Sequence of chain 1.A:
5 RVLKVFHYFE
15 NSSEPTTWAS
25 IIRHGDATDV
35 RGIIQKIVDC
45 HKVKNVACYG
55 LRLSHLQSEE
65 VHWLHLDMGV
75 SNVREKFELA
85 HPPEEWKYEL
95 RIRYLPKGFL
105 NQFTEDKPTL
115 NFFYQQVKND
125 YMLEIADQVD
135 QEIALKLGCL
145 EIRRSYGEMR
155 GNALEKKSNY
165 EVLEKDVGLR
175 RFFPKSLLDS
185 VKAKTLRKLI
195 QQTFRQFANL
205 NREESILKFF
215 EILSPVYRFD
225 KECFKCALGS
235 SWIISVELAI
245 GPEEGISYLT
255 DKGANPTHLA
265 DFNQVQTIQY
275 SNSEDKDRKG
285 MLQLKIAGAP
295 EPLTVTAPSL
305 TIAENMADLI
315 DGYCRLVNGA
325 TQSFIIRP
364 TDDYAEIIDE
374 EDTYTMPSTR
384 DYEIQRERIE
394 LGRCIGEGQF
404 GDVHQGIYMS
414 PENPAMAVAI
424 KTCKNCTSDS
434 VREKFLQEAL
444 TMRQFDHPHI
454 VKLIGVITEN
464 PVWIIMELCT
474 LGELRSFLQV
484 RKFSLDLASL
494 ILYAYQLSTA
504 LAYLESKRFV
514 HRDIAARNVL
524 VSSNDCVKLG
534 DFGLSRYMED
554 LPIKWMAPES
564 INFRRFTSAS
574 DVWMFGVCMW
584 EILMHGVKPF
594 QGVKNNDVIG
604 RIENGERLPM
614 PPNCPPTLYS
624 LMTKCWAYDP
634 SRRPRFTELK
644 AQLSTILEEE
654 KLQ

The small molecule below binds the protein below.
Small molecule (SMILES): CN[C@@H]1C[C@H]2O[C@@](C)([C@@H]1OC)n1c3ccccc3c3c4c(c5c6c(n2c5c31)CCCC6)C(=O)NC4

Binding-site contacts:
Ligand atom CAZ contacts residue LEU523 of chain 1.A at 3.7 Å (hydrophobic).
Ligand atom CAK contacts residue ILE398 of chain 1.A at 3.7 Å (hydrophobic).
Ligand atom CAL contacts residue ILE398 of chain 1.A at 3.5 Å (hydrophobic).
Ligand atom OAD contacts residue LEU523 of chain 1.A at 3.9 Å.
Ligand atom CAW contacts residue LEU523 of chain 1.A at 3.5 Å (hydrophobic).
Ligand atom NAO contacts residue GLU476 of chain 1.A at 3.3 Å (salt-bridge).
Ligand atom CAN contacts residue GLU476 of chain 1.A at 3.3 Å.
Ligand atom CAU contacts residue LEU523 of chain 1.A at 3.6 Å (hydrophobic).
Ligand atom CAC contacts residue VAL406 of chain 1.A at 3.8 Å (hydrophobic).
Ligand atom CAI contacts residue GLY475 of chain 1.A at 3.3 Å.
Ligand atom CAF contacts residue LYS424 of chain 1.A at 3.4 Å.
Ligand atom CAK contacts residue CYS472 of chain 1.A at 3.7 Å (hydrophobic).
Ligand atom CAA contacts residue ARG520 of chain 1.A at 3.4 Å.
Ligand atom NAP contacts residue LEU523 of chain 1.A at 3.6 Å.
Ligand atom CAE contacts residue ASP534 of chain 1.A at 3.6 Å.
Ligand atom CAE contacts residue LYS424 of chain 1.A at 3.7 Å.
Ligand atom CAM contacts residue LEU523 of chain 1.A at 3.8 Å (hydrophobic).
Ligand atom CAV contacts residue ILE398 of chain 1.A at 3.9 Å (hydrophobic).
Ligand atom CAI contacts residue CYS472 of chain 1.A at 3.7 Å (hydrophobic).
Ligand atom CAB contacts residue LEU523 of chain 1.A at 3.7 Å (hydrophobic).
Ligand atom CBE contacts residue GLY399 of chain 1.A at 3.7 Å.
Ligand atom NAP contacts residue ALA422 of chain 1.A at 3.3 Å.
Ligand atom CAS contacts residue ALA422 of chain 1.A at 3.6 Å (hydrophobic).
Ligand atom NBH contacts residue VAL406 of chain 1.A at 3.8 Å.
Ligand atom OAR contacts residue GLY399 of chain 1.A at 3.2 Å.
Ligand atom CBD contacts residue GLU476 of chain 1.A at 3.9 Å.
Ligand atom CBB contacts residue LEU523 of chain 1.A at 3.9 Å (hydrophobic).
Ligand atom CAM contacts residue ALA422 of chain 1.A at 3.8 Å (hydrophobic).
Ligand atom CBE contacts residue ILE398 of chain 1.A at 3.8 Å (hydrophobic).
Ligand atom OAD contacts residue LEU471 of chain 1.A at 3.5 Å.
Ligand atom CAT contacts residue ILE398 of chain 1.A at 3.7 Å (hydrophobic).
Ligand atom CAY contacts residue VAL406 of chain 1.A at 3.7 Å (hydrophobic).
Ligand atom CAS contacts residue GLU470 of chain 1.A at 3.8 Å.
Ligand atom CAF contacts residue ASP534 of chain 1.A at 3.8 Å.
Ligand atom OAD contacts residue CYS472 of chain 1.A at 3.0 Å (h-bond).
Ligand atom OAQ contacts residue LEU523 of chain 1.A at 3.5 Å.
Ligand atom OAD contacts residue GLU470 of chain 1.A at 3.8 Å.
Ligand atom CAS contacts residue LEU523 of chain 1.A at 3.4 Å (hydrophobic).
Ligand atom NAP contacts residue GLU470 of chain 1.A at 3.0 Å (salt-bridge).
Ligand atom NAO contacts residue ARG520 of chain 1.A at 3.0 Å (salt-bridge).